Sequence of chain 3.A:
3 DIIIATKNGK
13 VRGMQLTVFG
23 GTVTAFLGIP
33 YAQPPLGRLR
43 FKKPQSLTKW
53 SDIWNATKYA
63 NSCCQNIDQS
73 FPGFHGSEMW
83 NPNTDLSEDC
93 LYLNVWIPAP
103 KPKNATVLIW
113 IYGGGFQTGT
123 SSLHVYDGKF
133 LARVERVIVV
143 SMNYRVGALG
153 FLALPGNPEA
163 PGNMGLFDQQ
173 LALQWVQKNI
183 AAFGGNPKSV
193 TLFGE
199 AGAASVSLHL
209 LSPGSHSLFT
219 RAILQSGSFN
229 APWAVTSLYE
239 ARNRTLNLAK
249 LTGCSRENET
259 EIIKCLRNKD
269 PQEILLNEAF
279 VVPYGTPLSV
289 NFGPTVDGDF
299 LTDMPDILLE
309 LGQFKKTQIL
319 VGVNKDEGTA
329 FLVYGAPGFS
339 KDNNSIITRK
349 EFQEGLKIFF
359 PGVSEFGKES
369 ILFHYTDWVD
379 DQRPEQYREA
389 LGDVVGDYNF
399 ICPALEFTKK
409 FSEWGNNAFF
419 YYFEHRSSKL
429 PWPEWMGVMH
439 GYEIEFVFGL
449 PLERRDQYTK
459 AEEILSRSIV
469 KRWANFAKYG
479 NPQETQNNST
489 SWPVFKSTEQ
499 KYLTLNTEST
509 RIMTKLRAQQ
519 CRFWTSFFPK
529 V

This small molecule binds to this protein.
Small molecule (SMILES): CC(=O)N[C@@H]1[C@@H](O)[C@H](O)[C@@H](CO)O[C@H]1O

Binding-site contacts:
Ligand atom O7 contacts residue SER466 of chain 3.A at 4.2 Å.
Ligand atom C8 contacts residue LYS469 of chain 3.A at 3.8 Å.
Ligand atom C8 contacts residue GLU482 of chain 3.A at 4.1 Å.
Ligand atom C5 contacts residue ASN485 of chain 3.A at 3.7 Å.
Ligand atom C7 contacts residue ASN485 of chain 3.A at 3.2 Å.
Ligand atom O7 contacts residue GLU482 of chain 3.A at 4.4 Å.
Ligand atom C3 contacts residue ASN485 of chain 3.A at 3.6 Å.
Ligand atom C2 contacts residue ASN485 of chain 3.A at 2.3 Å.
Ligand atom C1 contacts residue ASN485 of chain 3.A at 1.4 Å.
Ligand atom O3 contacts residue ARG465 of chain 3.A at 3.7 Å.
Ligand atom C8 contacts residue ARG465 of chain 3.A at 3.9 Å.
Ligand atom O7 contacts residue ARG465 of chain 3.A at 3.7 Å.
Ligand atom O5 contacts residue ASN485 of chain 3.A at 2.4 Å (h-bond).
Ligand atom C7 contacts residue ARG465 of chain 3.A at 3.8 Å.
Ligand atom N2 contacts residue ASN485 of chain 3.A at 2.7 Å (h-bond).
Ligand atom C7 contacts residue GLU482 of chain 3.A at 4.3 Å.
Ligand atom N2 contacts residue ARG465 of chain 3.A at 4.4 Å.
Ligand atom C8 contacts residue ASN485 of chain 3.A at 4.5 Å.
Ligand atom C4 contacts residue ASN485 of chain 3.A at 4.2 Å.
Ligand atom O7 contacts residue ASN485 of chain 3.A at 3.4 Å (h-bond).